Sequence of chain 1.A:
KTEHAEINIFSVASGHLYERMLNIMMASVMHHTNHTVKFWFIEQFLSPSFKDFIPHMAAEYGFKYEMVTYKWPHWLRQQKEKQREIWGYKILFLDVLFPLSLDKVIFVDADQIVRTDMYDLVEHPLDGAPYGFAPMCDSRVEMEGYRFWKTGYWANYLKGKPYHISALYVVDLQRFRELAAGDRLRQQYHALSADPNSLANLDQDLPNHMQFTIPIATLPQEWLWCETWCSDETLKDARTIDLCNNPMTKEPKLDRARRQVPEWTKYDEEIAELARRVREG

Binding-site contacts:
Ligand atom C12 contacts residue TRP164 of chain 1.A at 3.3 Å (hydrophobic).
Ligand atom C9 contacts residue TRP164 of chain 1.A at 3.8 Å (hydrophobic).
Ligand atom C5 contacts residue SER208 of chain 1.A at 3.6 Å.
Ligand atom N1 contacts residue TRP164 of chain 1.A at 3.6 Å.
Ligand atom O contacts residue TYR167 of chain 1.A at 3.6 Å.
Ligand atom C12 contacts residue TYR163 of chain 1.A at 3.4 Å (hydrophobic).
Ligand atom C9 contacts residue TYR163 of chain 1.A at 3.7 Å (hydrophobic).
Ligand atom O contacts residue TYR163 of chain 1.A at 3.9 Å.
Ligand atom O contacts residue TRP164 of chain 1.A at 4.3 Å.
Ligand atom C4 contacts residue LEU209 of chain 1.A at 3.2 Å (hydrophobic).
Ligand atom C8 contacts residue TYR163 of chain 1.A at 4.0 Å (hydrophobic).
Ligand atom C contacts residue HIS219 of chain 1.A at 3.0 Å.
Ligand atom C3 contacts residue TYR163 of chain 1.A at 4.4 Å (hydrophobic).
Ligand atom N contacts residue TYR163 of chain 1.A at 4.1 Å.
Ligand atom C3 contacts residue LEU209 of chain 1.A at 4.2 Å (hydrophobic).
Ligand atom C contacts residue TYR163 of chain 1.A at 3.8 Å (hydrophobic).
Ligand atom N contacts residue SER208 of chain 1.A at 3.9 Å.
Ligand atom C contacts residue TRP164 of chain 1.A at 4.0 Å (hydrophobic).
Ligand atom C7 contacts residue TYR163 of chain 1.A at 3.8 Å (hydrophobic).
Ligand atom C4 contacts residue SER208 of chain 1.A at 3.5 Å.
Ligand atom C10 contacts residue TRP164 of chain 1.A at 3.5 Å (hydrophobic).
Ligand atom C8 contacts residue SER208 of chain 1.A at 3.4 Å.
Ligand atom C10 contacts residue TYR163 of chain 1.A at 3.7 Å (hydrophobic).
Ligand atom C3 contacts residue SER208 of chain 1.A at 4.0 Å.
Ligand atom C13 contacts residue TYR163 of chain 1.A at 3.6 Å (hydrophobic).
Ligand atom C11 contacts residue TRP164 of chain 1.A at 3.3 Å (hydrophobic).
Ligand atom N1 contacts residue TYR163 of chain 1.A at 3.5 Å.
Ligand atom C2 contacts residue SER208 of chain 1.A at 3.6 Å.
Ligand atom C6 contacts residue ASN207 of chain 1.A at 4.1 Å.
Ligand atom C7 contacts residue ASP205 of chain 1.A at 4.3 Å.
Ligand atom C1 contacts residue HIS219 of chain 1.A at 3.0 Å.
Ligand atom C5 contacts residue ASN207 of chain 1.A at 3.4 Å.
Ligand atom O contacts residue HIS219 of chain 1.A at 2.2 Å (h-bond).
Ligand atom O1 contacts residue ASP205 of chain 1.A at 3.9 Å.
Ligand atom N contacts residue LEU209 of chain 1.A at 4.3 Å.
Ligand atom C13 contacts residue TRP164 of chain 1.A at 3.7 Å (hydrophobic).
Ligand atom C2 contacts residue LEU209 of chain 1.A at 4.1 Å (hydrophobic).
Ligand atom N1 contacts residue TYR167 of chain 1.A at 4.0 Å.
Ligand atom C12 contacts residue TYR167 of chain 1.A at 4.3 Å (hydrophobic).
Ligand atom C11 contacts residue TYR163 of chain 1.A at 3.4 Å (hydrophobic).

The small molecule below binds the protein below.
Small molecule (SMILES): Oc1ccc(CN2CCOCC2)c2cccnc12